Sequence of chain 1.G:
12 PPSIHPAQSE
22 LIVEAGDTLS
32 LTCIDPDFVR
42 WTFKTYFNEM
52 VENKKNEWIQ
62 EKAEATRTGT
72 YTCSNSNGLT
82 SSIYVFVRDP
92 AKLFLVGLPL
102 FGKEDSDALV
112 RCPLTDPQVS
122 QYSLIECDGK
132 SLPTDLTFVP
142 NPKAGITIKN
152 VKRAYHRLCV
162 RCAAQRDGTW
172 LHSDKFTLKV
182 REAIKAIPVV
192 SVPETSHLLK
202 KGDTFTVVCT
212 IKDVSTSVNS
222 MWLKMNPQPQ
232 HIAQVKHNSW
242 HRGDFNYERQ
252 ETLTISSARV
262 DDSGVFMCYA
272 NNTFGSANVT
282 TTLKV

Binding-site contacts:
Ligand atom C1 contacts residue MET268 of chain 1.G at 3.8 Å (hydrophobic).
Ligand atom N2 contacts residue ASN279 of chain 1.G at 3.0 Å (h-bond).
Ligand atom C4 contacts residue ASN279 of chain 1.G at 4.3 Å.
Ligand atom C2 contacts residue MET268 of chain 1.G at 4.3 Å (hydrophobic).
Ligand atom C7 contacts residue MET268 of chain 1.G at 4.1 Å (hydrophobic).
Ligand atom C3 contacts residue ASN279 of chain 1.G at 3.8 Å.
Ligand atom O3 contacts residue ASN279 of chain 1.G at 4.1 Å.
Ligand atom C2 contacts residue ASN279 of chain 1.G at 2.5 Å.
Ligand atom C8 contacts residue ASN279 of chain 1.G at 4.0 Å.
Ligand atom C5 contacts residue ASN279 of chain 1.G at 3.6 Å.
Ligand atom C8 contacts residue MET268 of chain 1.G at 3.6 Å (hydrophobic).
Ligand atom C1 contacts residue ASN279 of chain 1.G at 1.5 Å.
Ligand atom N2 contacts residue MET268 of chain 1.G at 3.8 Å.
Ligand atom O5 contacts residue ASN279 of chain 1.G at 2.4 Å (h-bond).
Ligand atom C7 contacts residue ASN279 of chain 1.G at 4.0 Å.

The protein below binds the small molecule below.
Small molecule (SMILES): CC(=O)N[C@H]1[C@H](O[C@H]2[C@H](O)[C@@H](NC(C)=O)CO[C@@H]2CO)O[C@H](CO)[C@@H](O[C@H]2O[C@H](CO)[C@@H](O)[C@H](O)[C@@H]2O)[C@@H]1O